This small molecule binds to this protein.
Small molecule (SMILES): CC(=O)N[C@H]1[C@H](O[C@H]2[C@H](O)[C@@H](NC(C)=O)CO[C@@H]2CO)O[C@H](CO)[C@@H](O)[C@@H]1O

Sequence of chain 1.A:
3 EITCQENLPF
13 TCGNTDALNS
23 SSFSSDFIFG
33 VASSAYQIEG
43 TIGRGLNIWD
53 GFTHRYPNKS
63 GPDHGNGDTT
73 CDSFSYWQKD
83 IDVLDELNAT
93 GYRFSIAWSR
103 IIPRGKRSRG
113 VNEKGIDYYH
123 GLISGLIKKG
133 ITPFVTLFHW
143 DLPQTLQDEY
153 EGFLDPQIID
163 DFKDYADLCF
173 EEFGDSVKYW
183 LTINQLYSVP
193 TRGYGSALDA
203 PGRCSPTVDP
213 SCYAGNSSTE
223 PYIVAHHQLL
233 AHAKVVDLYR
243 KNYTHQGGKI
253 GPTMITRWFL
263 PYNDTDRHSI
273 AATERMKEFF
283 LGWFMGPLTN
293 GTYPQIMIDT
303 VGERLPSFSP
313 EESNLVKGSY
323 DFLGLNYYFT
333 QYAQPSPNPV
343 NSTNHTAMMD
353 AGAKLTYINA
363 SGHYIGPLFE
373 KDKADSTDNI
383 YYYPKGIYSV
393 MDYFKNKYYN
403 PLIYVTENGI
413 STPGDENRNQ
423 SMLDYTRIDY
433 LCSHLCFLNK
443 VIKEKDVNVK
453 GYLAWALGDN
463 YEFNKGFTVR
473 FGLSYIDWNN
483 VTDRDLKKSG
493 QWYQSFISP

Binding-site contacts:
Ligand atom C7 contacts residue ASN218 of chain 1.A at 3.3 Å.
Ligand atom C1 contacts residue THR221 of chain 1.A at 3.9 Å.
Ligand atom N2 contacts residue ASN218 of chain 1.A at 2.9 Å (h-bond).
Ligand atom C1 contacts residue ASN218 of chain 1.A at 1.7 Å.
Ligand atom C8 contacts residue THR345 of chain 1.A at 3.9 Å.
Ligand atom C4 contacts residue ASN218 of chain 1.A at 4.2 Å.
Ligand atom C8 contacts residue SER207 of chain 1.A at 3.6 Å.
Ligand atom C8 contacts residue ARG306 of chain 1.A at 4.0 Å.
Ligand atom O5 contacts residue THR221 of chain 1.A at 3.5 Å.
Ligand atom O7 contacts residue ASN218 of chain 1.A at 3.5 Å (h-bond).
Ligand atom C8 contacts residue GLU305 of chain 1.A at 3.6 Å.
Ligand atom C2 contacts residue ASN218 of chain 1.A at 2.5 Å.
Ligand atom C5 contacts residue ASN218 of chain 1.A at 3.7 Å.
Ligand atom O5 contacts residue ASN218 of chain 1.A at 2.4 Å (h-bond).
Ligand atom C3 contacts residue ASN218 of chain 1.A at 3.9 Å.
Ligand atom C7 contacts residue SER207 of chain 1.A at 4.4 Å.
Ligand atom C8 contacts residue PRO208 of chain 1.A at 4.4 Å (hydrophobic).
Ligand atom C5 contacts residue THR221 of chain 1.A at 3.9 Å.
Ligand atom C6 contacts residue THR221 of chain 1.A at 3.9 Å.